Sequence of chain 2.C:
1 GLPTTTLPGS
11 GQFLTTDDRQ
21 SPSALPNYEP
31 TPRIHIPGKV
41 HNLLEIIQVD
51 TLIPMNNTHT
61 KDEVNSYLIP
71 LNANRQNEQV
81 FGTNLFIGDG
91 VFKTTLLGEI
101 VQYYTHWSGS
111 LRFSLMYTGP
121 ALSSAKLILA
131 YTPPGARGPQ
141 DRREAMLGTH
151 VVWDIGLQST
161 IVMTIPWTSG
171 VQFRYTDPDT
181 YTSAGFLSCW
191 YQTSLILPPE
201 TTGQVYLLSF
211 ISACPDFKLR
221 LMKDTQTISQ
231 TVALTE

The small molecule below binds the protein below.
Small molecule (SMILES): Cc1cc(CCCCCOc2ccc(C3=NCCO3)cc2)on1

Sequence of chain 2.A:
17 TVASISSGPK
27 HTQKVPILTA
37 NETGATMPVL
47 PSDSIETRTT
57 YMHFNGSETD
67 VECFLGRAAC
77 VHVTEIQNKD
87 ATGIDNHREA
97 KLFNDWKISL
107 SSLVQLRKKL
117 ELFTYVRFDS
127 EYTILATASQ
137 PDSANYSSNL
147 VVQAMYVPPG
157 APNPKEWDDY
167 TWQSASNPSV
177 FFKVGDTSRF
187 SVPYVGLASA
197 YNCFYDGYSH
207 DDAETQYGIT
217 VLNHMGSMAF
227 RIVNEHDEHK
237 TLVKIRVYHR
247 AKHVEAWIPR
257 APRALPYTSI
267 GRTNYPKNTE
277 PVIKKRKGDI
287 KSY

Binding-site contacts:
Ligand atom C2B contacts residue VAL188 of chain 2.A at 3.5 Å (hydrophobic).
Ligand atom C4C contacts residue VAL191 of chain 2.A at 3.0 Å (hydrophobic).
Ligand atom C1B contacts residue VAL188 of chain 2.A at 3.8 Å (hydrophobic).
Ligand atom C1C contacts residue TYR128 of chain 2.A at 3.7 Å (hydrophobic).
Ligand atom C5B contacts residue PHE186 of chain 2.A at 3.9 Å (hydrophobic).
Ligand atom N3A contacts residue ALA24 of chain 2.C at 3.8 Å.
Ligand atom C5A contacts residue ALA150 of chain 2.A at 3.6 Å (hydrophobic).
Ligand atom C3B contacts residue VAL188 of chain 2.A at 3.8 Å (hydrophobic).
Ligand atom C2C contacts residue TYR197 of chain 2.A at 3.7 Å (hydrophobic).
Ligand atom N3A contacts residue TYR152 of chain 2.A at 3.5 Å.
Ligand atom C1B contacts residue ILE104 of chain 2.A at 4.0 Å (hydrophobic).
Ligand atom C6B contacts residue TYR128 of chain 2.A at 3.3 Å (hydrophobic).
Ligand atom C4B contacts residue PHE186 of chain 2.A at 3.6 Å (hydrophobic).
Ligand atom C3B contacts residue TYR152 of chain 2.A at 3.7 Å (hydrophobic).
Ligand atom C5A contacts residue PHE186 of chain 2.A at 3.5 Å (hydrophobic).
Ligand atom C5A contacts residue VAL176 of chain 2.A at 3.6 Å (hydrophobic).
Ligand atom C6B contacts residue ILE104 of chain 2.A at 3.6 Å (hydrophobic).
Ligand atom O1A contacts residue PHE186 of chain 2.A at 3.0 Å.
Ligand atom C5 contacts residue LEU106 of chain 2.A at 3.8 Å (hydrophobic).
Ligand atom C4A contacts residue PRO174 of chain 2.A at 3.1 Å (hydrophobic).
Ligand atom C2A contacts residue TYR152 of chain 2.A at 3.6 Å (hydrophobic).
Ligand atom C1C contacts residue LEU106 of chain 2.A at 3.8 Å (hydrophobic).
Ligand atom N2 contacts residue LEU106 of chain 2.A at 3.8 Å.
Ligand atom O1 contacts residue MET221 of chain 2.A at 3.9 Å.
Ligand atom C3C contacts residue TYR128 of chain 2.A at 3.4 Å (hydrophobic).
Ligand atom O1B contacts residue ILE104 of chain 2.A at 3.9 Å.
Ligand atom C2A contacts residue PHE186 of chain 2.A at 3.3 Å (hydrophobic).
Ligand atom C5C contacts residue VAL191 of chain 2.A at 3.8 Å (hydrophobic).
Ligand atom C5B contacts residue TYR128 of chain 2.A at 4.0 Å (hydrophobic).
Ligand atom C5B contacts residue MET224 of chain 2.A at 3.8 Å (hydrophobic).
Ligand atom O1 contacts residue LEU106 of chain 2.A at 3.8 Å.
Ligand atom C4 contacts residue TYR197 of chain 2.A at 3.8 Å (hydrophobic).
Ligand atom N3A contacts residue PRO174 of chain 2.A at 3.7 Å.
Ligand atom N3A contacts residue PHE186 of chain 2.A at 4.0 Å.
Ligand atom C4C contacts residue VAL188 of chain 2.A at 3.7 Å (hydrophobic).
Ligand atom C1B contacts residue TYR128 of chain 2.A at 3.6 Å (hydrophobic).
Ligand atom C4 contacts residue LEU106 of chain 2.A at 3.9 Å (hydrophobic).
Ligand atom O1B contacts residue TYR128 of chain 2.A at 3.4 Å (h-bond).
Ligand atom C4B contacts residue TYR152 of chain 2.A at 3.8 Å (hydrophobic).
Ligand atom C2C contacts residue MET221 of chain 2.A at 4.0 Å (hydrophobic).